Sequence of chain 1.A:
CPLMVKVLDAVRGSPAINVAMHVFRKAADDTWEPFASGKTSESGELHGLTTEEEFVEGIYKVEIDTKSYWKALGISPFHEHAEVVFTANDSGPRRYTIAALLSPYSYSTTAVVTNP

Sequence of chain 2.B:
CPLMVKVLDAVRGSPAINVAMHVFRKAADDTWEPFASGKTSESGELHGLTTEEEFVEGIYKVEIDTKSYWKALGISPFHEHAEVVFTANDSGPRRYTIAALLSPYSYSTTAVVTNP

The protein below binds the small molecule below.
Small molecule (SMILES): Oc1cc(O)cc(/C=C/c2ccc(O)cc2O)c1

Binding-site contacts:
Ligand atom C8 contacts residue ARG53 of chain 2.B at 3.7 Å.
Ligand atom C18 contacts residue LEU114 of chain 2.B at 3.9 Å (hydrophobic).
Ligand atom O14 contacts residue VAL52 of chain 2.B at 3.3 Å.
Ligand atom O14 contacts residue PRO145 of chain 1.A at 4.5 Å.
Ligand atom C16 contacts residue LEU114 of chain 2.B at 4.2 Å (hydrophobic).
Ligand atom C4 contacts residue LEU114 of chain 2.B at 3.8 Å (hydrophobic).
Ligand atom C2 contacts residue LEU114 of chain 2.B at 3.6 Å (hydrophobic).
Ligand atom C10 contacts residue TYR146 of chain 1.A at 4.3 Å (hydrophobic).
Ligand atom O14 contacts residue ILE116 of chain 1.A at 3.3 Å.
Ligand atom C12 contacts residue ILE116 of chain 1.A at 3.7 Å (hydrophobic).
Ligand atom C5 contacts residue LEU114 of chain 2.B at 4.3 Å (hydrophobic).
Ligand atom C15 contacts residue ARG53 of chain 2.B at 4.4 Å.
Ligand atom O11 contacts residue SER117 of chain 1.A at 4.1 Å.
Ligand atom C10 contacts residue VAL52 of chain 2.B at 3.1 Å (hydrophobic).
Ligand atom C15 contacts residue VAL52 of chain 2.B at 3.7 Å (hydrophobic).
Ligand atom C12 contacts residue PRO145 of chain 1.A at 4.2 Å (hydrophobic).
Ligand atom O17 contacts residue ARG53 of chain 2.B at 3.2 Å.
Ligand atom C9 contacts residue VAL52 of chain 2.B at 3.9 Å (hydrophobic).
Ligand atom O11 contacts residue VAL52 of chain 2.B at 3.0 Å (h-bond).
Ligand atom C16 contacts residue ARG53 of chain 2.B at 3.5 Å.
Ligand atom C13 contacts residue ILE116 of chain 1.A at 4.1 Å (hydrophobic).
Ligand atom C13 contacts residue VAL52 of chain 2.B at 3.3 Å (hydrophobic).
Ligand atom C5 contacts residue ARG53 of chain 2.B at 3.8 Å.
Ligand atom C12 contacts residue VAL52 of chain 2.B at 3.2 Å (hydrophobic).
Ligand atom C10 contacts residue ARG53 of chain 2.B at 4.1 Å.
Ligand atom C3 contacts residue LEU114 of chain 2.B at 3.6 Å (hydrophobic).
Ligand atom O11 contacts residue ARG53 of chain 2.B at 4.0 Å.
Ligand atom C6 contacts residue ARG53 of chain 2.B at 3.6 Å.
Ligand atom C9 contacts residue ARG53 of chain 2.B at 3.7 Å.
Ligand atom C8 contacts residue VAL52 of chain 2.B at 4.3 Å (hydrophobic).
Ligand atom O1 contacts residue LEU114 of chain 2.B at 4.0 Å.
Ligand atom O11 contacts residue TYR146 of chain 1.A at 3.0 Å.
Ligand atom C18 contacts residue ARG53 of chain 2.B at 3.6 Å.
Ligand atom C7 contacts residue ARG53 of chain 2.B at 3.6 Å.
Ligand atom O11 contacts residue PRO145 of chain 1.A at 4.5 Å.